Sequence of chain 1.G:
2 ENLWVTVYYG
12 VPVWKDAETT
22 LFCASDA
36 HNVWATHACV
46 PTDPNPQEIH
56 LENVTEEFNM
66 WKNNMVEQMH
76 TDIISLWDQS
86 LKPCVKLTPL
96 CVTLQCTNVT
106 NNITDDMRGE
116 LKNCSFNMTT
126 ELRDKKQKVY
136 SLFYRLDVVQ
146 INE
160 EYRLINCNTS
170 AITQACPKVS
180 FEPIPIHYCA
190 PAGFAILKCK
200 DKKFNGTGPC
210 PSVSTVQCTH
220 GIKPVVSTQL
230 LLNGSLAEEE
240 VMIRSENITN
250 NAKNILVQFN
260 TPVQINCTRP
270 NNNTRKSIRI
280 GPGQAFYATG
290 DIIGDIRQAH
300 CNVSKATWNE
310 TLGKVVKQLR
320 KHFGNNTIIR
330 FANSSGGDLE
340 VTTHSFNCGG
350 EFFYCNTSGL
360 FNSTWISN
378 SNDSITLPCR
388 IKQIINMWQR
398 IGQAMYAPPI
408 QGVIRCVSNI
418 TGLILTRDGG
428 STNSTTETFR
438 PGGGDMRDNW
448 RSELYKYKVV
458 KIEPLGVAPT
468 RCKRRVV

A protein and the small-molecule ligand that binds it are described below.
Small molecule (SMILES): CC(=O)N[C@H]1[C@H](O[C@H]2[C@H](O)[C@@H](NC(C)=O)CO[C@@H]2CO)O[C@H](CO)[C@@H](O)[C@@H]1O

Binding-site contacts:
Ligand atom N2 contacts residue ASN103 of chain 1.G at 2.9 Å (h-bond).
Ligand atom C8 contacts residue ASN103 of chain 1.G at 4.2 Å.
Ligand atom C3 contacts residue ASN103 of chain 1.G at 3.8 Å.
Ligand atom C1 contacts residue ASN103 of chain 1.G at 1.4 Å.
Ligand atom O6 contacts residue ASN103 of chain 1.G at 4.5 Å.
Ligand atom O5 contacts residue ASN103 of chain 1.G at 2.4 Å (h-bond).
Ligand atom C8 contacts residue CYS101 of chain 1.G at 4.4 Å (hydrophobic).
Ligand atom C5 contacts residue ASN103 of chain 1.G at 3.6 Å.
Ligand atom C8 contacts residue THR102 of chain 1.G at 4.3 Å.
Ligand atom C7 contacts residue ASN103 of chain 1.G at 3.1 Å.
Ligand atom C4 contacts residue ASN103 of chain 1.G at 4.2 Å.
Ligand atom C2 contacts residue ASN103 of chain 1.G at 2.4 Å.
Ligand atom O7 contacts residue ASN103 of chain 1.G at 2.8 Å (h-bond).